A small-molecule ligand and the protein it binds are described below.
Small molecule (SMILES): CC(C)C[C@H](NC(=O)[C@H](CCCN=C(N)N)NC(=O)[C@H](CCC(N)=O)NC(=O)[C@H](Cc1ccc(O)cc1)NC(=O)[C@@H](N)CC(=O)O)C(=O)N[C@@H](CC(N)=O)C(=O)O

Binding-site contacts:
Ligand atom CD2 contacts residue LEU175 of chain 1.C at 3.9 Å (hydrophobic).
Ligand atom CD1 contacts residue VAL412 of chain 1.C at 3.6 Å (hydrophobic).
Ligand atom CZ contacts residue PHE174 of chain 1.C at 3.8 Å (hydrophobic).
Ligand atom ND2 contacts residue LYS431 of chain 1.C at 3.1 Å (salt-bridge).
Ligand atom CE1 contacts residue ASP176 of chain 1.C at 3.2 Å.
Ligand atom CA contacts residue LYS431 of chain 1.C at 3.4 Å.
Ligand atom CZ contacts residue ARG434 of chain 1.C at 3.1 Å.
Ligand atom CD1 contacts residue ARG434 of chain 1.C at 3.5 Å.
Ligand atom CE1 contacts residue LEU175 of chain 1.C at 3.9 Å (hydrophobic).
Ligand atom CD2 contacts residue VAL412 of chain 1.C at 4.0 Å (hydrophobic).
Ligand atom CE1 contacts residue PHE174 of chain 1.C at 3.7 Å (hydrophobic).
Ligand atom O contacts residue TRP432 of chain 1.C at 3.9 Å.
Ligand atom OH contacts residue ASP176 of chain 1.C at 2.8 Å (salt-bridge).
Ligand atom CD2 contacts residue TRP432 of chain 1.C at 3.6 Å (hydrophobic).
Ligand atom OH contacts residue ARG434 of chain 1.C at 2.5 Å (salt-bridge).
Ligand atom O contacts residue VAL433 of chain 1.C at 3.0 Å (h-bond).
Ligand atom OH contacts residue PHE174 of chain 1.C at 3.7 Å.
Ligand atom N contacts residue VAL433 of chain 1.C at 3.0 Å (h-bond).
Ligand atom CB contacts residue TRP432 of chain 1.C at 3.5 Å (hydrophobic).
Ligand atom C contacts residue VAL433 of chain 1.C at 4.0 Å (hydrophobic).
Ligand atom CE1 contacts residue ARG434 of chain 1.C at 3.7 Å.
Ligand atom C contacts residue VAL433 of chain 1.C at 3.6 Å (hydrophobic).
Ligand atom CA contacts residue LYS431 of chain 1.C at 3.6 Å.
Ligand atom O contacts residue LYS431 of chain 1.C at 3.7 Å.
Ligand atom CA contacts residue VAL433 of chain 1.C at 3.4 Å (hydrophobic).
Ligand atom CD1 contacts residue VAL433 of chain 1.C at 3.3 Å (hydrophobic).
Ligand atom CB contacts residue LYS431 of chain 1.C at 3.6 Å.
Ligand atom CD1 contacts residue TRP432 of chain 1.C at 3.6 Å (hydrophobic).
Ligand atom CB contacts residue VAL433 of chain 1.C at 3.5 Å (hydrophobic).
Ligand atom CZ contacts residue ASP176 of chain 1.C at 3.4 Å.
Ligand atom CG contacts residue VAL433 of chain 1.C at 3.4 Å (hydrophobic).
Ligand atom CD2 contacts residue LEU415 of chain 1.C at 3.7 Å (hydrophobic).
Ligand atom N contacts residue LYS431 of chain 1.C at 2.6 Å (salt-bridge).
Ligand atom OE1 contacts residue TYR435 of chain 1.C at 3.9 Å.
Ligand atom CG contacts residue TRP432 of chain 1.C at 3.6 Å (hydrophobic).
Ligand atom O contacts residue ARG434 of chain 1.C at 3.5 Å.
Ligand atom CE2 contacts residue ARG434 of chain 1.C at 3.5 Å.
Ligand atom CD1 contacts residue VAL433 of chain 1.C at 3.6 Å (hydrophobic).
Ligand atom C contacts residue LYS431 of chain 1.C at 3.4 Å.
Ligand atom CB contacts residue VAL433 of chain 1.C at 3.6 Å (hydrophobic).

Sequence of chain 1.C:
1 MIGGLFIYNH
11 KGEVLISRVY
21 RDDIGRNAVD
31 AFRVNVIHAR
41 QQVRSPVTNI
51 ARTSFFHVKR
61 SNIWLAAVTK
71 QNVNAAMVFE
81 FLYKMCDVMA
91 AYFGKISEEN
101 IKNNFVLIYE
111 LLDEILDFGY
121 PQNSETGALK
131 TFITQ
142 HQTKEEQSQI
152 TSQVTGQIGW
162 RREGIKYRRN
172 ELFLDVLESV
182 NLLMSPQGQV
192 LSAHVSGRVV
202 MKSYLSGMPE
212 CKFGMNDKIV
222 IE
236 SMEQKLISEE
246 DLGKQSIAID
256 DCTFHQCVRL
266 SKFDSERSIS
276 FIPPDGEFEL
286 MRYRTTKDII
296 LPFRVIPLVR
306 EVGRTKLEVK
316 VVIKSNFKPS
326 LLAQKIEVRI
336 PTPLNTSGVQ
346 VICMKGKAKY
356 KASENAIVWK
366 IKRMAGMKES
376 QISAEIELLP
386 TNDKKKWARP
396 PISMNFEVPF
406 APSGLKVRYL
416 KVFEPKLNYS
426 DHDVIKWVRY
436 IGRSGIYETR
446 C